Sequence of chain 1.A:
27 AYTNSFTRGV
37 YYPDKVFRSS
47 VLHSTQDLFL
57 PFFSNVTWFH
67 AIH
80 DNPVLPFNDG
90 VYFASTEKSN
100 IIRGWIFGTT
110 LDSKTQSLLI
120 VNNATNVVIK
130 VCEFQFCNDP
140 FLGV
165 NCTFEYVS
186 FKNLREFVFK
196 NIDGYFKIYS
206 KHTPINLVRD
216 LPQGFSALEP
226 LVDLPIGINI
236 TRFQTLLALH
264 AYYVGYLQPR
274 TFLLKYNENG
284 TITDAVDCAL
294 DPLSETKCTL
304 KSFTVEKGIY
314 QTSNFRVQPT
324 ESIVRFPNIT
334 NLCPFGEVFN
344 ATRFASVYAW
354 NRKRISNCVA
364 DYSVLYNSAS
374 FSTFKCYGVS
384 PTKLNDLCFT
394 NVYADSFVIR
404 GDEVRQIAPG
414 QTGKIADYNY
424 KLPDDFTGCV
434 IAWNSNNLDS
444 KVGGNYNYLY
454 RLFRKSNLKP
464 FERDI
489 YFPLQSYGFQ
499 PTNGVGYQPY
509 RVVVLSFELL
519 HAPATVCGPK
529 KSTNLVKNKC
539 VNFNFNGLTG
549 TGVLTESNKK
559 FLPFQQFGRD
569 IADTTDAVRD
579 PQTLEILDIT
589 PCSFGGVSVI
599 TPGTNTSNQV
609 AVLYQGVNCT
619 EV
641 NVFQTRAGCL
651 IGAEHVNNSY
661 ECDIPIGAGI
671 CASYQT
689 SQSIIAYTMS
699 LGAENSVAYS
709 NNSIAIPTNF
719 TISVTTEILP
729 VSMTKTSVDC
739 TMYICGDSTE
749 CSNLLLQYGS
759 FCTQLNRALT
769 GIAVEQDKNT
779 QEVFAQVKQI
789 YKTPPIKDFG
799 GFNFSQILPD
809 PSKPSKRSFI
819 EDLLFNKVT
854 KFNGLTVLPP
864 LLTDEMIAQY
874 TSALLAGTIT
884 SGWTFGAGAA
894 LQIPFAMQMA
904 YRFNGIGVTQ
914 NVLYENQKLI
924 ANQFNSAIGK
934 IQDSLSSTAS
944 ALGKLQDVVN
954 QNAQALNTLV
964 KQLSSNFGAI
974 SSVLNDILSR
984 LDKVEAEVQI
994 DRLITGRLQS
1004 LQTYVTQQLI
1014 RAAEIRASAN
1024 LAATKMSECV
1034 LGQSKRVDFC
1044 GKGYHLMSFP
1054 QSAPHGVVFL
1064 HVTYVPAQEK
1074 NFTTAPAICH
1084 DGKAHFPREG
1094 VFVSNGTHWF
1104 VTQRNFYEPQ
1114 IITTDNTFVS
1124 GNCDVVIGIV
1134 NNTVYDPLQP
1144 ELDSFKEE

This protein binds this small molecule.
Small molecule (SMILES): CC(=O)N[C@@H]1[C@@H](O)[C@H](O)[C@@H](CO)O[C@H]1O

Binding-site contacts:
Ligand atom O6 contacts residue ASN343 of chain 1.A at 4.5 Å.
Ligand atom O6 contacts residue PHE342 of chain 1.A at 4.5 Å.
Ligand atom O6 contacts residue LEU368 of chain 1.A at 3.5 Å.
Ligand atom O5 contacts residue ASN343 of chain 1.A at 2.4 Å (h-bond).
Ligand atom O5 contacts residue GLY339 of chain 1.A at 4.0 Å.
Ligand atom C1 contacts residue ASN343 of chain 1.A at 1.4 Å.
Ligand atom C2 contacts residue ASN343 of chain 1.A at 2.6 Å.
Ligand atom O6 contacts residue PHE338 of chain 1.A at 4.5 Å.
Ligand atom C6 contacts residue GLY339 of chain 1.A at 4.1 Å.
Ligand atom C5 contacts residue GLY339 of chain 1.A at 4.4 Å.
Ligand atom C7 contacts residue ASN343 of chain 1.A at 4.0 Å.
Ligand atom N2 contacts residue ASN343 of chain 1.A at 2.9 Å (h-bond).
Ligand atom C6 contacts residue LEU368 of chain 1.A at 4.1 Å (hydrophobic).
Ligand atom C3 contacts residue ASN343 of chain 1.A at 3.6 Å.
Ligand atom C5 contacts residue ASN343 of chain 1.A at 3.5 Å.
Ligand atom C4 contacts residue ASN343 of chain 1.A at 4.1 Å.
Ligand atom O6 contacts residue GLY339 of chain 1.A at 3.0 Å.